Sequence of chain 1.A:
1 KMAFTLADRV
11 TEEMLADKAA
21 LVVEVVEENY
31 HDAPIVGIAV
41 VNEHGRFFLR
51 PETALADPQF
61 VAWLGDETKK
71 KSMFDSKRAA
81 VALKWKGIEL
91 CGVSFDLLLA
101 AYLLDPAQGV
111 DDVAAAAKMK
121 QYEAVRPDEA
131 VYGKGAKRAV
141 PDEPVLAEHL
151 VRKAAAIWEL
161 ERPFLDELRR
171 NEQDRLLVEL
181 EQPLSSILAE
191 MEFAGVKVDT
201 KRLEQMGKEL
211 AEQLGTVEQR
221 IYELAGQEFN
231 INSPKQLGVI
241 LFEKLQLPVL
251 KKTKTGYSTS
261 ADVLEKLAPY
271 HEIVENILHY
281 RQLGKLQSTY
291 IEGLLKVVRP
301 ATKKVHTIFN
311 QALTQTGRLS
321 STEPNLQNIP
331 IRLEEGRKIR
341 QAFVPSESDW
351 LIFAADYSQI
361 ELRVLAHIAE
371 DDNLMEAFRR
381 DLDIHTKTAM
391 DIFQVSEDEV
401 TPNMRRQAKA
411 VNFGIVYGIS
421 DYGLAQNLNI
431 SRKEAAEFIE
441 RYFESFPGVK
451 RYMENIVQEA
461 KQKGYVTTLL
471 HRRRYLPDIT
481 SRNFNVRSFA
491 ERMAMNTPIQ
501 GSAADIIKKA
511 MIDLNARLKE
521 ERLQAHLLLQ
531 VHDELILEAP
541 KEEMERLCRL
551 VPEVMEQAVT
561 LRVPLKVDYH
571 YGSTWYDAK

Binding-site contacts:
Ligand atom PG contacts residue DPO1 of chain 1.G at 0.2 Å.
Ligand atom C5' contacts residue DPO1 of chain 1.G at 3.1 Å.
Ligand atom O2B contacts residue GLN359 of chain 1.A at 3.1 Å (h-bond).
Ligand atom O3' contacts residue ILE360 of chain 1.A at 3.5 Å.
Ligand atom PB contacts residue DPO1 of chain 1.G at 0.4 Å.
Ligand atom O3B contacts residue DPO1 of chain 1.G at 0.1 Å (h-bond).
Ligand atom C5' contacts residue ASP533 of chain 1.A at 3.2 Å.
Ligand atom O3A contacts residue LYS409 of chain 1.A at 2.7 Å (salt-bridge).
Ligand atom O1A contacts residue LYS409 of chain 1.A at 3.0 Å (salt-bridge).
Ligand atom O1A contacts residue DPO1 of chain 1.G at 3.1 Å (h-bond).
Ligand atom O1G contacts residue ARG405 of chain 1.A at 2.7 Å (salt-bridge).
Ligand atom O2B contacts residue ASP533 of chain 1.A at 3.4 Å (salt-bridge).
Ligand atom O2G contacts residue DPO1 of chain 1.G at 0.1 Å (h-bond).
Ligand atom O3' contacts residue DPO1 of chain 1.G at 3.3 Å (h-bond).
Ligand atom O1B contacts residue HIS385 of chain 1.A at 3.1 Å (h-bond).
Ligand atom O2A contacts residue ASP533 of chain 1.A at 2.8 Å (salt-bridge).
Ligand atom C1' contacts residue GLU361 of chain 1.A at 3.5 Å.
Ligand atom PA contacts residue LYS409 of chain 1.A at 3.5 Å.
Ligand atom O2B contacts residue DPO1 of chain 1.G at 0.3 Å (h-bond).
Ligand atom C2' contacts residue GLU361 of chain 1.A at 3.3 Å.
Ligand atom O3A contacts residue DPO1 of chain 1.G at 0.9 Å (h-bond).
Ligand atom O1G contacts residue DPO1 of chain 1.G at 0.4 Å (h-bond).
Ligand atom O1B contacts residue DPO1 of chain 1.G at 0.6 Å (h-bond).
Ligand atom O3' contacts residue GLU361 of chain 1.A at 3.1 Å.
Ligand atom O2G contacts residue CA1 of chain 1.I at 2.5 Å.
Ligand atom N2 contacts residue TYR417 of chain 1.A at 3.2 Å.
Ligand atom O2A contacts residue CA1 of chain 1.I at 2.3 Å.
Ligand atom O5' contacts residue DPO1 of chain 1.G at 2.7 Å (h-bond).
Ligand atom O2B contacts residue CA1 of chain 1.I at 3.0 Å.
Ligand atom O3G contacts residue ARG405 of chain 1.A at 3.0 Å (salt-bridge).
Ligand atom O3B contacts residue HIS385 of chain 1.A at 3.4 Å.
Ligand atom PA contacts residue DPO1 of chain 1.G at 2.2 Å.
Ligand atom O1B contacts residue PHE413 of chain 1.A at 3.4 Å.
Ligand atom O4' contacts residue ARG318 of chain 1.A at 3.2 Å (salt-bridge).
Ligand atom O3' contacts residue PHE413 of chain 1.A at 3.5 Å.
Ligand atom O3G contacts residue DPO1 of chain 1.G at 0.4 Å (h-bond).
Ligand atom O2B contacts residue ILE360 of chain 1.A at 3.5 Å (h-bond).
Ligand atom O2A contacts residue DPO1 of chain 1.G at 3.2 Å (h-bond).
Ligand atom O1G contacts residue LYS409 of chain 1.A at 3.1 Å (salt-bridge).
Ligand atom O3B contacts residue GLN359 of chain 1.A at 3.0 Å (h-bond).

This protein binds this small molecule.
Small molecule (SMILES): Nc1nc2c(ncn2[C@H]2C[C@H](O)[C@@H](CO[P](=O)(O)O[P](=O)(O)OP(=O)(O)O)O2)c(=O)[nH]1